Binding-site contacts:
Ligand atom O2 contacts residue TRP6 of chain 1.D at 2.9 Å (h-bond).
Ligand atom O6 contacts residue MAN1 of chain 1.RA at 3.5 Å (h-bond).
Ligand atom C1 contacts residue ALA43 of chain 1.D at 4.4 Å (hydrophobic).
Ligand atom C3 contacts residue TRP6 of chain 1.D at 3.8 Å (hydrophobic).
Ligand atom O5 contacts residue ALA43 of chain 1.D at 4.3 Å.
Ligand atom C1 contacts residue ARG28 of chain 1.D at 3.5 Å.
Ligand atom C5 contacts residue ARG28 of chain 1.D at 4.1 Å.
Ligand atom C5 contacts residue TRP6 of chain 1.D at 3.7 Å (hydrophobic).
Ligand atom C2 contacts residue ALA43 of chain 1.D at 4.2 Å (hydrophobic).
Ligand atom O4 contacts residue ALA43 of chain 1.D at 4.0 Å.
Ligand atom C2 contacts residue CYS42 of chain 1.D at 3.4 Å (hydrophobic).
Ligand atom C2 contacts residue TRP6 of chain 1.D at 2.5 Å (hydrophobic).
Ligand atom C1 contacts residue TRP6 of chain 1.D at 1.5 Å (hydrophobic).
Ligand atom C4 contacts residue TRP6 of chain 1.D at 4.2 Å (hydrophobic).
Ligand atom O5 contacts residue ARG28 of chain 1.D at 3.1 Å (salt-bridge).
Ligand atom O4 contacts residue TRP6 of chain 1.D at 4.5 Å.
Ligand atom O2 contacts residue CYS42 of chain 1.D at 3.6 Å.
Ligand atom C6 contacts residue TRP6 of chain 1.D at 4.5 Å (hydrophobic).
Ligand atom C1 contacts residue CYS42 of chain 1.D at 4.0 Å (hydrophobic).
Ligand atom O6 contacts residue ARG28 of chain 1.D at 3.1 Å (salt-bridge).
Ligand atom O2 contacts residue GLY5 of chain 1.D at 3.3 Å.
Ligand atom O5 contacts residue TRP6 of chain 1.D at 2.4 Å.
Ligand atom C6 contacts residue ARG28 of chain 1.D at 4.1 Å.

A protein and the small-molecule ligand that binds it are described below.
Small molecule (SMILES): OC[C@H]1O[C@H](O)[C@@H](O)[C@@H](O)[C@@H]1O

Sequence of chain 1.D:
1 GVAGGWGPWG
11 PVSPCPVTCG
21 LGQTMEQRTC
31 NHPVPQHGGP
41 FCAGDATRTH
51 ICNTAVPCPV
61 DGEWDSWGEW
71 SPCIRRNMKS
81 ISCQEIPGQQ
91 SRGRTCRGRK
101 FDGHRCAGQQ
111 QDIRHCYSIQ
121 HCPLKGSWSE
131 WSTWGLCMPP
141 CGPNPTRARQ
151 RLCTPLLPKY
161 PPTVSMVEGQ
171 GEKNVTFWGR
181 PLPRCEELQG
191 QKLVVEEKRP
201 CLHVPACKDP